A protein and the small-molecule ligand that binds it are described below.
Small molecule (SMILES): O=P(O)(O)OC[C@H]1O[C@](O)(COP(=O)(O)O)[C@@H](O)[C@@H]1O

Sequence of chain 1.G:
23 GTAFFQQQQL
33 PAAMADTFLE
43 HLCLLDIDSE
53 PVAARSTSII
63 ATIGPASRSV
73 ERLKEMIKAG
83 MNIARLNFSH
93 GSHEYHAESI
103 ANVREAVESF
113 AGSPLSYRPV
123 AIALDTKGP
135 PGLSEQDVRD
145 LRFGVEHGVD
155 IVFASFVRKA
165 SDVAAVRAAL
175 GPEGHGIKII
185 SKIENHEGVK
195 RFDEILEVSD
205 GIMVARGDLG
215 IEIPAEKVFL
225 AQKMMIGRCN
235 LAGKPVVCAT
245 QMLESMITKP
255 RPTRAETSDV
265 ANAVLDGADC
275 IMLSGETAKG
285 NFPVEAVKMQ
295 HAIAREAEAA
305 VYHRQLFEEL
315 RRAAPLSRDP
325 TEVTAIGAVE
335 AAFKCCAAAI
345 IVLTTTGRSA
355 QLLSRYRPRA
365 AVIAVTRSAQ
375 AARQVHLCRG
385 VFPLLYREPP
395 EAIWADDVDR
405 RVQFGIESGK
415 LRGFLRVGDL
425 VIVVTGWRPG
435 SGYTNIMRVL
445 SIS

Binding-site contacts:
Ligand atom O2 contacts residue GLY430 of chain 1.G at 3.3 Å (h-bond).
Ligand atom P2 contacts residue SER353 of chain 1.G at 3.6 Å.
Ligand atom O6P contacts residue SER353 of chain 1.G at 3.6 Å (h-bond).
Ligand atom O2P contacts residue ARG405 of chain 1.G at 2.8 Å (salt-bridge).
Ligand atom C6 contacts residue SER353 of chain 1.G at 3.7 Å.
Ligand atom O5 contacts residue LEU347 of chain 1.G at 3.7 Å.
Ligand atom C6 contacts residue LEU347 of chain 1.G at 3.6 Å (hydrophobic).
Ligand atom P2 contacts residue SER435 of chain 1.G at 3.4 Å.
Ligand atom C6 contacts residue THR438 of chain 1.G at 3.4 Å.
Ligand atom O2P contacts residue THR349 of chain 1.G at 3.8 Å.
Ligand atom O6 contacts residue THR348 of chain 1.G at 3.5 Å.
Ligand atom O3P contacts residue ARG405 of chain 1.G at 2.8 Å (salt-bridge).
Ligand atom O4 contacts residue GLY436 of chain 1.G at 3.6 Å.
Ligand atom O1P contacts residue GLY434 of chain 1.G at 2.8 Å (h-bond).
Ligand atom O5P contacts residue SER353 of chain 1.G at 2.6 Å (h-bond).
Ligand atom O5P contacts residue THR348 of chain 1.G at 2.5 Å (h-bond).
Ligand atom O4P contacts residue SER435 of chain 1.G at 2.8 Å (h-bond).
Ligand atom O4 contacts residue GLY434 of chain 1.G at 2.5 Å (h-bond).
Ligand atom P1 contacts residue ARG405 of chain 1.G at 3.7 Å.
Ligand atom O4 contacts residue THR438 of chain 1.G at 3.4 Å (h-bond).
Ligand atom O6P contacts residue SER435 of chain 1.G at 3.1 Å (h-bond).
Ligand atom O6P contacts residue GLY436 of chain 1.G at 2.9 Å (h-bond).
Ligand atom O3P contacts residue TRP398 of chain 1.G at 2.7 Å (h-bond).
Ligand atom O2 contacts residue LEU347 of chain 1.G at 3.6 Å.
Ligand atom O4P contacts residue THR349 of chain 1.G at 3.3 Å (h-bond).
Ligand atom O4P contacts residue THR350 of chain 1.G at 2.7 Å (h-bond).
Ligand atom O1P contacts residue PRO433 of chain 1.G at 3.5 Å.
Ligand atom C3 contacts residue GLY434 of chain 1.G at 3.5 Å.
Ligand atom P2 contacts residue THR348 of chain 1.G at 3.5 Å.
Ligand atom O1 contacts residue GLY434 of chain 1.G at 3.7 Å.
Ligand atom O6 contacts residue SER435 of chain 1.G at 3.8 Å.
Ligand atom O4P contacts residue THR348 of chain 1.G at 3.6 Å (h-bond).
Ligand atom O4 contacts residue TYR437 of chain 1.G at 2.8 Å (h-bond).
Ligand atom C3 contacts residue ARG432 of chain 1.G at 3.3 Å.
Ligand atom O6 contacts residue THR349 of chain 1.G at 3.2 Å (h-bond).
Ligand atom C4 contacts residue THR438 of chain 1.G at 3.8 Å.
Ligand atom C5 contacts residue GLY434 of chain 1.G at 3.5 Å.
Ligand atom O3 contacts residue GLY430 of chain 1.G at 3.0 Å.
Ligand atom C4 contacts residue GLY434 of chain 1.G at 3.3 Å.
Ligand atom O3 contacts residue ARG432 of chain 1.G at 2.7 Å (salt-bridge).